Sequence of chain 1.A:
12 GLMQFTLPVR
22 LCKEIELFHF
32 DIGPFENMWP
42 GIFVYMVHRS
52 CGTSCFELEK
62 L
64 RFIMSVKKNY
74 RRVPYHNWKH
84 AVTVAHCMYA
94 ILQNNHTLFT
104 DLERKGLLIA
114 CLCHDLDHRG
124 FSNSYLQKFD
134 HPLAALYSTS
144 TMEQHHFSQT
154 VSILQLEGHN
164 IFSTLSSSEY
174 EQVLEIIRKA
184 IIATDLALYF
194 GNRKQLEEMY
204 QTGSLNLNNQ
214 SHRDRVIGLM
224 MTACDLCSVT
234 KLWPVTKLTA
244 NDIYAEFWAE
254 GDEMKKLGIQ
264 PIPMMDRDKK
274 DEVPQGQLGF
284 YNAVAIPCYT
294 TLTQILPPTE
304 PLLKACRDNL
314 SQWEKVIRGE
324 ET

Binding-site contacts:
Ligand atom C12 contacts residue MET267 of chain 1.A at 3.7 Å (hydrophobic).
Ligand atom N14 contacts residue PHE283 of chain 1.A at 3.6 Å.
Ligand atom C1 contacts residue MET267 of chain 1.A at 3.5 Å (hydrophobic).
Ligand atom C6 contacts residue PHE283 of chain 1.A at 3.5 Å (hydrophobic).
Ligand atom C25 contacts residue PRO266 of chain 1.A at 3.5 Å (hydrophobic).
Ligand atom N4 contacts residue GLN280 of chain 1.A at 3.5 Å (h-bond).
Ligand atom N11 contacts residue LEU229 of chain 1.A at 3.5 Å.
Ligand atom C19 contacts residue MET267 of chain 1.A at 3.7 Å (hydrophobic).
Ligand atom C23 contacts residue GLY279 of chain 1.A at 3.9 Å.
Ligand atom C23 contacts residue MET267 of chain 1.A at 3.9 Å (hydrophobic).
Ligand atom C27 contacts residue LYS272 of chain 1.A at 3.7 Å.
Ligand atom C27 contacts residue GLU275 of chain 1.A at 3.3 Å.
Ligand atom N5 contacts residue MET267 of chain 1.A at 3.5 Å.
Ligand atom C19 contacts residue GLY279 of chain 1.A at 3.4 Å.
Ligand atom C9 contacts residue PHE283 of chain 1.A at 3.8 Å (hydrophobic).
Ligand atom C24 contacts residue GLY279 of chain 1.A at 3.9 Å.
Ligand atom C8 contacts residue GLY279 of chain 1.A at 3.5 Å.
Ligand atom C3 contacts residue PHE283 of chain 1.A at 3.7 Å (hydrophobic).
Ligand atom N7 contacts residue GLY279 of chain 1.A at 3.8 Å.
Ligand atom C1 contacts residue TYR247 of chain 1.A at 3.2 Å (hydrophobic).
Ligand atom N7 contacts residue MET267 of chain 1.A at 3.5 Å.
Ligand atom O21 contacts residue ILE246 of chain 1.A at 3.2 Å.
Ligand atom N4 contacts residue TYR247 of chain 1.A at 3.3 Å (h-bond).
Ligand atom C15 contacts residue PHE283 of chain 1.A at 3.4 Å (hydrophobic).
Ligand atom C22 contacts residue LEU189 of chain 1.A at 3.7 Å (hydrophobic).
Ligand atom C12 contacts residue GLY279 of chain 1.A at 3.7 Å.
Ligand atom C17 contacts residue MET267 of chain 1.A at 3.3 Å (hydrophobic).
Ligand atom C8 contacts residue TYR247 of chain 1.A at 3.7 Å (hydrophobic).
Ligand atom C16 contacts residue PHE283 of chain 1.A at 3.8 Å (hydrophobic).
Ligand atom C8 contacts residue MET267 of chain 1.A at 3.7 Å (hydrophobic).
Ligand atom C16 contacts residue ILE246 of chain 1.A at 3.8 Å (hydrophobic).
Ligand atom O20 contacts residue GLN280 of chain 1.A at 3.0 Å (h-bond).
Ligand atom C23 contacts residue GLU275 of chain 1.A at 3.8 Å.
Ligand atom C2 contacts residue PHE283 of chain 1.A at 3.6 Å (hydrophobic).
Ligand atom C23 contacts residue TYR247 of chain 1.A at 3.6 Å (hydrophobic).
Ligand atom C26 contacts residue GLU275 of chain 1.A at 3.2 Å.
Ligand atom C26 contacts residue VAL276 of chain 1.A at 3.7 Å (hydrophobic).
Ligand atom C26 contacts residue LYS272 of chain 1.A at 3.8 Å.
Ligand atom N5 contacts residue TYR247 of chain 1.A at 2.5 Å (h-bond).
Ligand atom O18 contacts residue PHE283 of chain 1.A at 3.6 Å.

The protein below binds the small molecule below.
Small molecule (SMILES): Cn1ncc(C(=O)O)c1C(=O)Nc1ccn2cc(-c3ccccc3)nc2n1